Binding-site contacts:
Ligand atom C contacts residue THR94 of chain 1.A at 4.2 Å.
Ligand atom CB contacts residue LYS169 of chain 1.A at 4.1 Å.
Ligand atom OG contacts residue PHE237 of chain 1.A at 3.9 Å.
Ligand atom OXT contacts residue LYS169 of chain 1.A at 3.7 Å.
Ligand atom O contacts residue THR94 of chain 1.A at 4.1 Å.
Ligand atom C contacts residue LEU241 of chain 1.A at 4.0 Å (hydrophobic).
Ligand atom OXT contacts residue LEU241 of chain 1.A at 4.5 Å.
Ligand atom CA contacts residue LYS244 of chain 1.A at 4.1 Å.
Ligand atom CB contacts residue PHE237 of chain 1.A at 3.6 Å (hydrophobic).
Ligand atom CB contacts residue ASP245 of chain 1.A at 3.1 Å.
Ligand atom OG contacts residue ASN173 of chain 1.A at 4.1 Å.
Ligand atom CA contacts residue LEU241 of chain 1.A at 3.7 Å (hydrophobic).
Ligand atom CB contacts residue LEU241 of chain 1.A at 3.8 Å (hydrophobic).
Ligand atom C contacts residue LYS244 of chain 1.A at 4.0 Å.
Ligand atom C contacts residue LYS169 of chain 1.A at 4.0 Å.
Ligand atom OG contacts residue LYS169 of chain 1.A at 2.9 Å (salt-bridge).
Ligand atom OXT contacts residue THR94 of chain 1.A at 4.4 Å.
Ligand atom OG contacts residue ASP245 of chain 1.A at 2.8 Å (salt-bridge).
Ligand atom N contacts residue LEU241 of chain 1.A at 4.3 Å.
Ligand atom CA contacts residue LYS169 of chain 1.A at 4.2 Å.
Ligand atom N contacts residue ASP245 of chain 1.A at 2.5 Å (salt-bridge).
Ligand atom N contacts residue THR94 of chain 1.A at 3.6 Å.
Ligand atom O contacts residue LYS244 of chain 1.A at 3.2 Å (salt-bridge).
Ligand atom O contacts residue LEU241 of chain 1.A at 4.3 Å.
Ligand atom CA contacts residue ASP245 of chain 1.A at 3.6 Å.
Ligand atom N contacts residue LYS169 of chain 1.A at 4.0 Å.
Ligand atom N contacts residue LYS244 of chain 1.A at 3.5 Å.

The protein below binds the small molecule below.
Small molecule (SMILES): N[C@@H](CO)C(=O)O

Sequence of chain 1.A:
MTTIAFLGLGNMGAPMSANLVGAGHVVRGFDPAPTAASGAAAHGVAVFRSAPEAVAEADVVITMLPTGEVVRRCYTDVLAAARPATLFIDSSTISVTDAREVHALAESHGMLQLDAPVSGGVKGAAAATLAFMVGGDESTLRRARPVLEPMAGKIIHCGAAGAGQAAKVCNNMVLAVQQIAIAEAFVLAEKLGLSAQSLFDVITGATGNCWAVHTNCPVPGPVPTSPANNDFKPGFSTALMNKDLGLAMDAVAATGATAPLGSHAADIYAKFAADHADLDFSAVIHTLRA